A small-molecule ligand and the protein it binds are described below.
Small molecule (SMILES): CC(=O)N[C@H]1[C@H](O[C@H]2[C@H](O)[C@@H](NC(C)=O)CO[C@@H]2CO)O[C@H](CO)[C@@H](O)[C@@H]1O

Binding-site contacts:
Ligand atom O4 contacts residue THR69 of chain 1.B at 4.3 Å.
Ligand atom C7 contacts residue GLN288 of chain 1.B at 3.7 Å.
Ligand atom C2 contacts residue ASN67 of chain 1.B at 2.5 Å.
Ligand atom C1 contacts residue LEU70 of chain 1.B at 4.0 Å (hydrophobic).
Ligand atom O5 contacts residue ASN67 of chain 1.B at 2.4 Å (h-bond).
Ligand atom N2 contacts residue ASN67 of chain 1.B at 2.9 Å (h-bond).
Ligand atom C8 contacts residue GLN288 of chain 1.B at 3.5 Å.
Ligand atom C5 contacts residue LEU70 of chain 1.B at 4.5 Å (hydrophobic).
Ligand atom C5 contacts residue THR69 of chain 1.B at 4.0 Å.
Ligand atom O7 contacts residue ASN67 of chain 1.B at 4.4 Å.
Ligand atom O6 contacts residue TRP368 of chain 1.B at 4.4 Å.
Ligand atom C5 contacts residue ASN67 of chain 1.B at 3.7 Å.
Ligand atom O7 contacts residue GLN288 of chain 1.B at 3.1 Å (h-bond).
Ligand atom C8 contacts residue ASN67 of chain 1.B at 4.2 Å.
Ligand atom O6 contacts residue THR69 of chain 1.B at 4.3 Å.
Ligand atom C6 contacts residue LEU70 of chain 1.B at 4.4 Å (hydrophobic).
Ligand atom C3 contacts residue THR69 of chain 1.B at 4.4 Å.
Ligand atom O5 contacts residue THR69 of chain 1.B at 4.3 Å.
Ligand atom C4 contacts residue ASN67 of chain 1.B at 4.3 Å.
Ligand atom C1 contacts residue ASN67 of chain 1.B at 1.4 Å.
Ligand atom C3 contacts residue ASN67 of chain 1.B at 3.8 Å.
Ligand atom O5 contacts residue LEU70 of chain 1.B at 3.6 Å.
Ligand atom C1 contacts residue THR69 of chain 1.B at 4.0 Å.
Ligand atom C7 contacts residue ASN67 of chain 1.B at 3.9 Å.
Ligand atom C6 contacts residue TRP368 of chain 1.B at 3.9 Å (hydrophobic).

Sequence of chain 1.B:
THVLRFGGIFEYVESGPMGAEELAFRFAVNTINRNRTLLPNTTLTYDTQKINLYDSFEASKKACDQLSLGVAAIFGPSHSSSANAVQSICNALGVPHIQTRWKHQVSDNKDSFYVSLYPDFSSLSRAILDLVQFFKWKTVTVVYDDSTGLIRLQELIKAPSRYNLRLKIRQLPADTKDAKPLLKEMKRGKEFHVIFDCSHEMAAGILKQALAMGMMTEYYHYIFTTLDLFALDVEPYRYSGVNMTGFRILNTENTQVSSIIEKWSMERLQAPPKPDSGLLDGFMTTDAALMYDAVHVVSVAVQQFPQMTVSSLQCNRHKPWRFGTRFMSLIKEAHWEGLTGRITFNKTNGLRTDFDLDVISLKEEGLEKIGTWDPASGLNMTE